A protein and the small-molecule ligand that binds it are described below.
Small molecule (SMILES): Nc1nc(O)c2c(Cc3ccc(C(=O)N[C@@H](CCC(=O)O)C(=O)O)cc3)c[nH]c2n1

Sequence of chain 1.A:
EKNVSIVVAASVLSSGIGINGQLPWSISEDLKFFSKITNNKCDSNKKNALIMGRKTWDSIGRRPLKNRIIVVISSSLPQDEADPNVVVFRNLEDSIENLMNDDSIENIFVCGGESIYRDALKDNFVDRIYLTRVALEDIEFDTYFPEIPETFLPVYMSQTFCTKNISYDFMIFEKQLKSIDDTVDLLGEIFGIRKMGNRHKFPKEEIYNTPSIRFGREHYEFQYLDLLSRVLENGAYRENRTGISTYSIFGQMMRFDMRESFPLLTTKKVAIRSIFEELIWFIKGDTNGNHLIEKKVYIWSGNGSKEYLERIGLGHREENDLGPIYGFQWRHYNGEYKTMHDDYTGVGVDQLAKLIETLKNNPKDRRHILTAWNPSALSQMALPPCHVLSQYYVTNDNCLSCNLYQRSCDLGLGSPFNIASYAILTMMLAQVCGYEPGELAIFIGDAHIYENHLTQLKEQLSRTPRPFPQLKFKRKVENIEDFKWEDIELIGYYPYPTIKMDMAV

Binding-site contacts:
Ligand atom CAW contacts residue ALA11 of chain 1.A at 3.6 Å (hydrophobic).
Ligand atom OAE contacts residue LEU25 of chain 1.A at 3.7 Å.
Ligand atom NAR contacts residue TYR119 of chain 1.A at 3.7 Å.
Ligand atom CAW contacts residue VAL10 of chain 1.A at 3.9 Å (hydrophobic).
Ligand atom CBB contacts residue PHE36 of chain 1.A at 3.7 Å (hydrophobic).
Ligand atom NAP contacts residue VAL10 of chain 1.A at 3.4 Å (h-bond).
Ligand atom CAW contacts residue ASP32 of chain 1.A at 3.4 Å.
Ligand atom CAL contacts residue NDP1 of chain 1.F at 3.0 Å.
Ligand atom CBC contacts residue NDP1 of chain 1.F at 3.6 Å.
Ligand atom CBB contacts residue NDP1 of chain 1.F at 3.5 Å.
Ligand atom CT5 contacts residue ARG70 of chain 1.A at 3.8 Å.
Ligand atom OE1 contacts residue LYS34 of chain 1.A at 3.5 Å (salt-bridge).
Ligand atom NAP contacts residue ALA11 of chain 1.A at 3.6 Å (h-bond).
Ligand atom NAR contacts residue VAL9 of chain 1.A at 2.8 Å (h-bond).
Ligand atom OXT contacts residue SER37 of chain 1.A at 3.9 Å.
Ligand atom CBA contacts residue ASP32 of chain 1.A at 3.8 Å.
Ligand atom NAA contacts residue ALA11 of chain 1.A at 3.5 Å.
Ligand atom NAP contacts residue VAL9 of chain 1.A at 3.5 Å.
Ligand atom NAR contacts residue CYS113 of chain 1.A at 3.2 Å (h-bond).
Ligand atom OT1 contacts residue ARG70 of chain 1.A at 3.0 Å (salt-bridge).
Ligand atom OT1 contacts residue SER37 of chain 1.A at 3.1 Å.
Ligand atom NAS contacts residue ALA11 of chain 1.A at 3.6 Å.
Ligand atom CAI contacts residue PHE36 of chain 1.A at 3.4 Å (hydrophobic).
Ligand atom NAR contacts residue PHE36 of chain 1.A at 3.8 Å.
Ligand atom NT1 contacts residue PHE36 of chain 1.A at 3.6 Å.
Ligand atom CAK contacts residue PHE36 of chain 1.A at 3.0 Å (hydrophobic).
Ligand atom NAS contacts residue ASP32 of chain 1.A at 2.9 Å (salt-bridge).
Ligand atom CAJ contacts residue LEU33 of chain 1.A at 3.8 Å (hydrophobic).
Ligand atom CT5 contacts residue SER37 of chain 1.A at 3.6 Å.
Ligand atom CBB contacts residue VAL9 of chain 1.A at 3.6 Å (hydrophobic).
Ligand atom CAZ contacts residue NDP1 of chain 1.F at 3.2 Å.
Ligand atom NAA contacts residue THR134 of chain 1.A at 3.0 Å (h-bond).
Ligand atom NAA contacts residue VAL10 of chain 1.A at 3.8 Å.
Ligand atom NAA contacts residue ASP32 of chain 1.A at 2.5 Å (salt-bridge).
Ligand atom OXT contacts residue ARG70 of chain 1.A at 3.7 Å.
Ligand atom CAO contacts residue NDP1 of chain 1.F at 3.5 Å.
Ligand atom NAP contacts residue NDP1 of chain 1.F at 3.8 Å.
Ligand atom CAL contacts residue CYS113 of chain 1.A at 2.7 Å (hydrophobic).
Ligand atom OE2 contacts residue LEU33 of chain 1.A at 3.8 Å.
Ligand atom NAR contacts residue NDP1 of chain 1.F at 3.7 Å.